A protein and the small-molecule ligand that binds it are described below.
Small molecule (SMILES): CC(=O)N[C@@H]1[C@@H](O)[C@H](O)[C@@H](CO)O[C@H]1O

Sequence of chain 1.C:
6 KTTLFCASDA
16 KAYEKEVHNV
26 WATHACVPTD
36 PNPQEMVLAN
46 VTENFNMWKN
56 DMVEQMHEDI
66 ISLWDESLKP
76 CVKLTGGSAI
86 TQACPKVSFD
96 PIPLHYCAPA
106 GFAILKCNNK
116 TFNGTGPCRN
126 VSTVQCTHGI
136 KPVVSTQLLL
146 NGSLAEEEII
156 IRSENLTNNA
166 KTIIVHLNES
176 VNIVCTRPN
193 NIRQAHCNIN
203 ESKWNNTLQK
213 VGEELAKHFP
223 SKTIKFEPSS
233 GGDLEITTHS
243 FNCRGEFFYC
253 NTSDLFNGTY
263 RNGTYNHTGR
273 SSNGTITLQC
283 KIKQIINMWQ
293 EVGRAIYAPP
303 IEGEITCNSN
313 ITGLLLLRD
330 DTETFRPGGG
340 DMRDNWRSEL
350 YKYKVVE

Binding-site contacts:
Ligand atom O5 contacts residue ASN160 of chain 1.C at 2.5 Å (h-bond).
Ligand atom C2 contacts residue ASN160 of chain 1.C at 2.6 Å.
Ligand atom C4 contacts residue ASN160 of chain 1.C at 4.0 Å.
Ligand atom C6 contacts residue ASN163 of chain 1.C at 3.9 Å.
Ligand atom O6 contacts residue ASN163 of chain 1.C at 4.2 Å.
Ligand atom C6 contacts residue ASN160 of chain 1.C at 3.8 Å.
Ligand atom C1 contacts residue ASN160 of chain 1.C at 1.4 Å.
Ligand atom N2 contacts residue ASN160 of chain 1.C at 3.7 Å.
Ligand atom C5 contacts residue ASN160 of chain 1.C at 3.5 Å.
Ligand atom O3 contacts residue ASN160 of chain 1.C at 3.1 Å (h-bond).
Ligand atom C3 contacts residue ASN160 of chain 1.C at 3.4 Å.
Ligand atom O5 contacts residue ASN163 of chain 1.C at 3.9 Å.
Ligand atom C1 contacts residue THR162 of chain 1.C at 4.3 Å.
Ligand atom O5 contacts residue THR162 of chain 1.C at 3.4 Å.
Ligand atom C5 contacts residue THR162 of chain 1.C at 4.1 Å.
Ligand atom O7 contacts residue ASN160 of chain 1.C at 3.8 Å.
Ligand atom O6 contacts residue THR162 of chain 1.C at 4.4 Å.
Ligand atom C7 contacts residue ASN160 of chain 1.C at 4.0 Å.